Binding-site contacts:
Ligand atom O6 contacts residue TYR78 of chain 3.C at 3.5 Å.
Ligand atom C4 contacts residue TYR78 of chain 3.C at 3.7 Å (hydrophobic).
Ligand atom C1 contacts residue GLY1 of chain 3.C at 3.7 Å.
Ligand atom O4 contacts residue GLY1 of chain 3.C at 2.9 Å (h-bond).
Ligand atom C6 contacts residue TYR78 of chain 3.C at 3.8 Å (hydrophobic).
Ligand atom C6 contacts residue ASP125 of chain 3.C at 3.3 Å.
Ligand atom O6 contacts residue ASP125 of chain 3.C at 2.7 Å (salt-bridge).
Ligand atom C7 contacts residue GLY94 of chain 1.G at 4.2 Å.
Ligand atom O5 contacts residue TYR122 of chain 3.C at 3.1 Å (h-bond).
Ligand atom C7 contacts residue TYR122 of chain 3.C at 3.4 Å (hydrophobic).
Ligand atom C2 contacts residue GLY1 of chain 3.C at 4.1 Å.
Ligand atom C4 contacts residue GLY1 of chain 3.C at 3.9 Å.
Ligand atom C2 contacts residue GLY1 of chain 3.C at 3.8 Å.
Ligand atom O5 contacts residue GLY1 of chain 3.C at 4.0 Å.
Ligand atom O6 contacts residue TRP123 of chain 3.C at 3.0 Å (h-bond).
Ligand atom O1 contacts residue TYR122 of chain 3.C at 4.0 Å.
Ligand atom C5 contacts residue TYR78 of chain 3.C at 3.6 Å (hydrophobic).
Ligand atom N2 contacts residue GLY1 of chain 3.C at 4.2 Å.
Ligand atom O4 contacts residue ASP125 of chain 3.C at 2.7 Å (salt-bridge).
Ligand atom C7 contacts residue TYR78 of chain 3.C at 3.4 Å (hydrophobic).
Ligand atom O3 contacts residue GLY1 of chain 3.C at 2.9 Å (h-bond).
Ligand atom C5 contacts residue TYR122 of chain 3.C at 4.1 Å (hydrophobic).
Ligand atom C1 contacts residue TYR122 of chain 3.C at 3.6 Å (hydrophobic).
Ligand atom C3 contacts residue GLY1 of chain 3.C at 3.9 Å.
Ligand atom O6 contacts residue VAL80 of chain 3.C at 3.9 Å.
Ligand atom C5 contacts residue ASP125 of chain 3.C at 3.8 Å.
Ligand atom C6 contacts residue TYR122 of chain 3.C at 4.0 Å (hydrophobic).
Ligand atom C6 contacts residue VAL80 of chain 3.C at 3.9 Å (hydrophobic).
Ligand atom O1 contacts residue TYR78 of chain 3.C at 3.3 Å.
Ligand atom O7 contacts residue GLY1 of chain 3.C at 2.7 Å (h-bond).
Ligand atom C3 contacts residue TYR78 of chain 3.C at 3.7 Å (hydrophobic).
Ligand atom C6 contacts residue TRP123 of chain 3.C at 3.6 Å (hydrophobic).
Ligand atom C7 contacts residue GLY1 of chain 3.C at 3.8 Å.
Ligand atom C7 contacts residue PRO95 of chain 1.G at 3.7 Å (hydrophobic).
Ligand atom C4 contacts residue ASP125 of chain 3.C at 3.4 Å.
Ligand atom O5 contacts residue GLY121 of chain 3.C at 3.9 Å.
Ligand atom O5 contacts residue TYR78 of chain 3.C at 4.1 Å.
Ligand atom O6 contacts residue TYR122 of chain 3.C at 3.1 Å (h-bond).
Ligand atom O6 contacts residue GLY121 of chain 3.C at 3.8 Å.
Ligand atom O4 contacts residue GLY121 of chain 3.C at 3.6 Å.

The protein below binds the small molecule below.
Small molecule (SMILES): CO[C@H]1O[C@H](CO)[C@H](O)[C@H](O[C@@H]2O[C@H](CO)[C@H](O)[C@H](O)[C@H]2NC(C)=O)[C@H]1O

Sequence of chain 1.G:
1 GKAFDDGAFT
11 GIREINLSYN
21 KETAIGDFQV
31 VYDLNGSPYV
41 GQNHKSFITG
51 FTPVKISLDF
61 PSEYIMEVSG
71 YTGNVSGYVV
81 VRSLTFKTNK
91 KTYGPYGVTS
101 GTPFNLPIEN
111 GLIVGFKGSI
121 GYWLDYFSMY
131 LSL

Sequence of chain 3.C:
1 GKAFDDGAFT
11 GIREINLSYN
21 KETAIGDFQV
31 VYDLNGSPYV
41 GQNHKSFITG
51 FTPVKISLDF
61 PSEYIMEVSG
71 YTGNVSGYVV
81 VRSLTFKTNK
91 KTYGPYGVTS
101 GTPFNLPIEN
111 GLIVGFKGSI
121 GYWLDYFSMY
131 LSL